The small molecule below binds the protein below.
Small molecule (SMILES): Nc1nc2c(ncn2[C@@H]2O[C@H](CO[P](=O)(O)O[P](=O)(O)NP(=O)(O)O)[C@@H](O)[C@H]2O)c(=O)[nH]1

Binding-site contacts:
Ligand atom O1G contacts residue SER18 of chain 1.P at 3.2 Å.
Ligand atom O3G contacts residue THR41 of chain 1.P at 3.1 Å (h-bond).
Ligand atom O2G contacts residue THR40 of chain 1.P at 3.5 Å.
Ligand atom PG contacts residue MG1 of chain 1.UA at 3.2 Å.
Ligand atom O6 contacts residue ALA154 of chain 1.P at 3.3 Å (h-bond).
Ligand atom O1B contacts residue GLY21 of chain 1.P at 3.4 Å (h-bond).
Ligand atom O1A contacts residue PHE38 of chain 1.P at 3.5 Å.
Ligand atom O2B contacts residue LYS22 of chain 1.P at 3.5 Å.
Ligand atom N3B contacts residue MG1 of chain 1.UA at 3.2 Å.
Ligand atom O1G contacts residue LYS22 of chain 1.P at 3.3 Å.
Ligand atom O3G contacts residue THR65 of chain 1.P at 3.2 Å (h-bond).
Ligand atom O2A contacts residue THR23 of chain 1.P at 3.5 Å (h-bond).
Ligand atom O1B contacts residue LYS22 of chain 1.P at 3.2 Å.
Ligand atom N2 contacts residue LEU127 of chain 1.P at 3.4 Å.
Ligand atom O2B contacts residue MG1 of chain 1.UA at 1.9 Å.
Ligand atom C2' contacts residue SER24 of chain 1.P at 3.6 Å.
Ligand atom N7 contacts residue ASN123 of chain 1.P at 3.1 Å (h-bond).
Ligand atom O1G contacts residue GLY67 of chain 1.P at 2.8 Å.
Ligand atom PA contacts residue GLY21 of chain 1.P at 3.6 Å.
Ligand atom O2B contacts residue THR23 of chain 1.P at 2.3 Å (h-bond).
Ligand atom O2G contacts residue SER18 of chain 1.P at 3.5 Å (h-bond).
Ligand atom O3A contacts residue GLY21 of chain 1.P at 3.3 Å (h-bond).
Ligand atom PG contacts residue GLY67 of chain 1.P at 3.6 Å.
Ligand atom PB contacts residue MG1 of chain 1.UA at 3.0 Å.
Ligand atom C8 contacts residue SER24 of chain 1.P at 3.6 Å.
Ligand atom C8 contacts residue GLY21 of chain 1.P at 3.5 Å.
Ligand atom C6 contacts residue LYS124 of chain 1.P at 3.5 Å.
Ligand atom O3G contacts residue MG1 of chain 1.UA at 2.3 Å.
Ligand atom O2G contacts residue THR41 of chain 1.P at 3.4 Å (h-bond).
Ligand atom O1B contacts residue GLY19 of chain 1.P at 3.5 Å (h-bond).
Ligand atom O2' contacts residue SER36 of chain 1.P at 2.7 Å (h-bond).
Ligand atom O5' contacts residue GLY21 of chain 1.P at 3.4 Å.
Ligand atom O6 contacts residue ASN123 of chain 1.P at 3.4 Å (h-bond).
Ligand atom N1 contacts residue ASP126 of chain 1.P at 3.1 Å (salt-bridge).
Ligand atom O1B contacts residue ASP17 of chain 1.P at 3.5 Å (salt-bridge).
Ligand atom O2A contacts residue SER24 of chain 1.P at 2.7 Å (h-bond).
Ligand atom N2 contacts residue ASP126 of chain 1.P at 3.0 Å (salt-bridge).
Ligand atom O6 contacts residue LYS124 of chain 1.P at 3.1 Å.
Ligand atom O6 contacts residue ASP126 of chain 1.P at 3.5 Å (salt-bridge).
Ligand atom O2A contacts residue GLY21 of chain 1.P at 3.2 Å.

Sequence of chain 1.P:
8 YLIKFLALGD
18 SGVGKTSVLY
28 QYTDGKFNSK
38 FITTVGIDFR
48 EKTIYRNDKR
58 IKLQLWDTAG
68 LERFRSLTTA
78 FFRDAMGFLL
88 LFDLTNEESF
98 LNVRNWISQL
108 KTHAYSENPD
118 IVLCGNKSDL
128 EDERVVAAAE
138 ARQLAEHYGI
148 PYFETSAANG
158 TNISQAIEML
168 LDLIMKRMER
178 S